A protein and the small-molecule ligand that binds it are described below.
Small molecule (SMILES): O=C(CO)N[C@@H]1O[C@H](CO)[C@@H](O)[C@H](O)[C@H]1O

Sequence of chain 2.A:
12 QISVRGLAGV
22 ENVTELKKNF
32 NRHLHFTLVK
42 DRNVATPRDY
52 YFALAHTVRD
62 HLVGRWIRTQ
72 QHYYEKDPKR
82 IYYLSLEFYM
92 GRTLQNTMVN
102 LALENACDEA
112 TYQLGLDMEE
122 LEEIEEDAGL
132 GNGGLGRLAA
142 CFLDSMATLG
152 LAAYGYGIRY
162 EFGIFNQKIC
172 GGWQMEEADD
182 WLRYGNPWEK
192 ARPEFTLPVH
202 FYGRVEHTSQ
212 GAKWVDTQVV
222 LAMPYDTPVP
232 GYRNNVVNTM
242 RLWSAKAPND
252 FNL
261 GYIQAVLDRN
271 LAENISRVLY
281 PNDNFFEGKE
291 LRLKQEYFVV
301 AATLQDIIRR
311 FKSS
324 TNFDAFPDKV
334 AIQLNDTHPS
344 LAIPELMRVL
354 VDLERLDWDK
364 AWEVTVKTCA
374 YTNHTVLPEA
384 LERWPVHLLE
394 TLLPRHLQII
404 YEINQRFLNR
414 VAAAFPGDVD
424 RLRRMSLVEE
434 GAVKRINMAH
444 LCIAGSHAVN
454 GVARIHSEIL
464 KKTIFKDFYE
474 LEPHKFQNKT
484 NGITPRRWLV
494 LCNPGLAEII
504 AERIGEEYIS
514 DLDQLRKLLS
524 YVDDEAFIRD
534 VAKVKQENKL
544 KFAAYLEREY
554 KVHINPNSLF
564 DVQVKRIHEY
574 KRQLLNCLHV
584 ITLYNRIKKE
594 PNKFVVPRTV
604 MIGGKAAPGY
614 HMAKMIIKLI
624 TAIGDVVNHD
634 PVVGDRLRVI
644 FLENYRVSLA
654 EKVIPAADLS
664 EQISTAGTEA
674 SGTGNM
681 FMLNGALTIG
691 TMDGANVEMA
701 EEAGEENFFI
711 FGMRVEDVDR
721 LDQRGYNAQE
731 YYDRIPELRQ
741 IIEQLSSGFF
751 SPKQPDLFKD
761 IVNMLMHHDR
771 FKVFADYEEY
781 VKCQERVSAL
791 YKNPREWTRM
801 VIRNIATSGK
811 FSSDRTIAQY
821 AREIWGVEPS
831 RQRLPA

Binding-site contacts:
Ligand atom O4 contacts residue SER674 of chain 2.A at 3.6 Å.
Ligand atom O2 contacts residue HIS377 of chain 2.A at 3.8 Å.
Ligand atom O6 contacts residue ASN484 of chain 2.A at 2.9 Å (h-bond).
Ligand atom O3 contacts residue GLU672 of chain 2.A at 2.7 Å (salt-bridge).
Ligand atom C6 contacts residue ASN484 of chain 2.A at 3.3 Å.
Ligand atom O2 contacts residue ASN284 of chain 2.A at 3.0 Å (h-bond).
Ligand atom C7 contacts residue ASN284 of chain 2.A at 3.6 Å.
Ligand atom O2 contacts residue TYR573 of chain 2.A at 3.0 Å (h-bond).
Ligand atom O6 contacts residue VAL455 of chain 2.A at 3.8 Å.
Ligand atom O3 contacts residue ALA673 of chain 2.A at 3.3 Å (h-bond).
Ligand atom O4 contacts residue ASN484 of chain 2.A at 3.5 Å (h-bond).
Ligand atom N1 contacts residue HIS377 of chain 2.A at 3.1 Å (h-bond).
Ligand atom C6 contacts residue GLY135 of chain 2.A at 3.7 Å.
Ligand atom O3 contacts residue GLY675 of chain 2.A at 3.0 Å (h-bond).
Ligand atom N1 contacts residue ASN284 of chain 2.A at 3.7 Å.
Ligand atom O3 contacts residue SER674 of chain 2.A at 3.0 Å (h-bond).
Ligand atom C7 contacts residue LEU136 of chain 2.A at 3.8 Å (hydrophobic).
Ligand atom C6 contacts residue HIS377 of chain 2.A at 3.5 Å.
Ligand atom O4 contacts residue GLY675 of chain 2.A at 2.8 Å (h-bond).
Ligand atom O7 contacts residue LEU136 of chain 2.A at 3.2 Å.
Ligand atom C5 contacts residue GLY135 of chain 2.A at 3.8 Å.
Ligand atom O9 contacts residue ASP339 of chain 2.A at 3.0 Å (salt-bridge).
Ligand atom C1 contacts residue HIS377 of chain 2.A at 3.6 Å.
Ligand atom C4 contacts residue GLY675 of chain 2.A at 3.8 Å.
Ligand atom O9 contacts residue HIS377 of chain 2.A at 3.5 Å.
Ligand atom O6 contacts residue HIS377 of chain 2.A at 2.6 Å (h-bond).
Ligand atom O7 contacts residue ASN284 of chain 2.A at 3.8 Å.
Ligand atom O5 contacts residue HIS377 of chain 2.A at 3.6 Å.
Ligand atom C9 contacts residue ASN284 of chain 2.A at 3.7 Å.
Ligand atom O9 contacts residue THR378 of chain 2.A at 3.4 Å.
Ligand atom C3 contacts residue GLU672 of chain 2.A at 3.3 Å.
Ligand atom O9 contacts residue ASN284 of chain 2.A at 3.8 Å.
Ligand atom C3 contacts residue GLY675 of chain 2.A at 3.8 Å.
Ligand atom C5 contacts residue LEU136 of chain 2.A at 3.7 Å (hydrophobic).
Ligand atom C2 contacts residue GLU672 of chain 2.A at 3.8 Å.
Ligand atom C6 contacts residue LEU136 of chain 2.A at 3.9 Å (hydrophobic).
Ligand atom C2 contacts residue HIS377 of chain 2.A at 3.2 Å.
Ligand atom O6 contacts residue LEU139 of chain 2.A at 3.7 Å.
Ligand atom O5 contacts residue LEU136 of chain 2.A at 3.7 Å.
Ligand atom O2 contacts residue GLU672 of chain 2.A at 3.2 Å (salt-bridge).